Sequence of chain 1.L:
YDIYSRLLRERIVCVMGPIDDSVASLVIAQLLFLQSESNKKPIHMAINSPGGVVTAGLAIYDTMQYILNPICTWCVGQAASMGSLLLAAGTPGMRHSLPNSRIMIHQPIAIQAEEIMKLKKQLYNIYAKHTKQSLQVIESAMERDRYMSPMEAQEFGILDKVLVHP

Binding-site contacts:
Ligand atom F22 contacts residue LEU114 of chain 1.L at 3.2 Å.
Ligand atom C03 contacts residue LEU48 of chain 1.K at 3.5 Å (hydrophobic).
Ligand atom N12 contacts residue TYR82 of chain 1.K at 3.9 Å.
Ligand atom C02 contacts residue LEU23 of chain 1.L at 3.8 Å (hydrophobic).
Ligand atom C01 contacts residue GLU26 of chain 1.L at 3.7 Å.
Ligand atom C03 contacts residue LEU23 of chain 1.L at 3.5 Å (hydrophobic).
Ligand atom O27 contacts residue SER52 of chain 1.K at 3.7 Å.
Ligand atom C21 contacts residue TYR82 of chain 1.K at 3.8 Å (hydrophobic).
Ligand atom C16 contacts residue TRP90 of chain 1.L at 3.9 Å (hydrophobic).
Ligand atom C26 contacts residue ARG22 of chain 1.L at 3.6 Å.
Ligand atom O25 contacts residue LEU23 of chain 1.L at 3.6 Å.
Ligand atom C07 contacts residue GLU26 of chain 1.L at 3.7 Å.
Ligand atom C03 contacts residue ILE28 of chain 1.L at 3.6 Å (hydrophobic).
Ligand atom C05 contacts residue GLU26 of chain 1.L at 3.9 Å.
Ligand atom O24 contacts residue GLN51 of chain 1.K at 3.9 Å.
Ligand atom C01 contacts residue PHE49 of chain 1.K at 4.0 Å (hydrophobic).
Ligand atom C18 contacts residue VAL92 of chain 1.L at 3.9 Å (hydrophobic).
Ligand atom C19 contacts residue VAL92 of chain 1.L at 3.8 Å (hydrophobic).
Ligand atom O27 contacts residue ARG22 of chain 1.L at 3.1 Å (salt-bridge).
Ligand atom C01 contacts residue LEU48 of chain 1.K at 3.9 Å (hydrophobic).
Ligand atom O14 contacts residue LEU48 of chain 1.K at 3.7 Å.
Ligand atom C06 contacts residue GLU26 of chain 1.L at 3.6 Å.
Ligand atom C04 contacts residue LEU48 of chain 1.K at 3.7 Å (hydrophobic).
Ligand atom C17 contacts residue LEU48 of chain 1.K at 3.9 Å (hydrophobic).
Ligand atom F22 contacts residue VAL92 of chain 1.L at 3.4 Å.
Ligand atom C06 contacts residue LEU48 of chain 1.K at 3.9 Å (hydrophobic).
Ligand atom C15 contacts residue TRP90 of chain 1.L at 3.6 Å (hydrophobic).
Ligand atom CL1 contacts residue ILE28 of chain 1.L at 3.8 Å.
Ligand atom C20 contacts residue TYR82 of chain 1.K at 3.7 Å (hydrophobic).
Ligand atom C06 contacts residue SER52 of chain 1.K at 3.5 Å.
Ligand atom O14 contacts residue ILE28 of chain 1.L at 3.9 Å.
Ligand atom C20 contacts residue TRP90 of chain 1.L at 3.9 Å (hydrophobic).
Ligand atom F22 contacts residue THR79 of chain 1.K at 3.4 Å.
Ligand atom O24 contacts residue LEU48 of chain 1.K at 4.0 Å.
Ligand atom O27 contacts residue PHE49 of chain 1.K at 3.6 Å.
Ligand atom CL1 contacts residue ALA62 of chain 1.L at 3.4 Å.
Ligand atom C26 contacts residue PHE49 of chain 1.K at 3.5 Å (hydrophobic).
Ligand atom C04 contacts residue ILE28 of chain 1.L at 3.6 Å (hydrophobic).
Ligand atom O25 contacts residue PHE49 of chain 1.K at 3.9 Å.
Ligand atom C21 contacts residue TRP90 of chain 1.L at 3.6 Å (hydrophobic).

Sequence of chain 1.K:
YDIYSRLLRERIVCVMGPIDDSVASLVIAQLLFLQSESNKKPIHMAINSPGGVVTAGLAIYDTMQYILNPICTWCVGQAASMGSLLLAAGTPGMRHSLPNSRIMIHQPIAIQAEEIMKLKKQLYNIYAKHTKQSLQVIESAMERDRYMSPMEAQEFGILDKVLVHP

This protein binds this small molecule.
Small molecule (SMILES): O=C(NCc1ccc2c(c1)OCO2)c1nnc(Cc2ccc(F)cc2Cl)o1